Binding-site contacts:
Ligand atom O5 contacts residue TRP341 of chain 1.A at 3.1 Å.
Ligand atom C1 contacts residue TRP341 of chain 1.A at 3.6 Å (hydrophobic).
Ligand atom O5 contacts residue TYR342 of chain 1.A at 3.3 Å.
Ligand atom O4 contacts residue GLU45 of chain 1.A at 3.6 Å (salt-bridge).
Ligand atom C1 contacts residue ASP15 of chain 1.A at 3.5 Å.
Ligand atom O2 contacts residue GLU45 of chain 1.A at 2.5 Å (salt-bridge).
Ligand atom C2 contacts residue ASP66 of chain 1.A at 3.4 Å.
Ligand atom C3 contacts residue GLU45 of chain 1.A at 3.4 Å.
Ligand atom C1 contacts residue TYR156 of chain 1.A at 3.6 Å (hydrophobic).
Ligand atom O2 contacts residue ARG67 of chain 1.A at 2.8 Å (salt-bridge).
Ligand atom O3 contacts residue GLU45 of chain 1.A at 2.7 Å (salt-bridge).
Ligand atom O1 contacts residue LYS16 of chain 1.A at 3.2 Å (salt-bridge).
Ligand atom O6 contacts residue TYR156 of chain 1.A at 3.1 Å (h-bond).
Ligand atom O2 contacts residue GLU112 of chain 1.A at 2.6 Å (salt-bridge).
Ligand atom O3 contacts residue TYR342 of chain 1.A at 3.5 Å (h-bond).
Ligand atom C1 contacts residue GLU46 of chain 1.A at 3.1 Å.
Ligand atom C2 contacts residue GLU45 of chain 1.A at 3.4 Å.
Ligand atom O3 contacts residue ARG67 of chain 1.A at 2.9 Å (salt-bridge).
Ligand atom C3 contacts residue ASP66 of chain 1.A at 3.5 Å.
Ligand atom O6 contacts residue GLU154 of chain 1.A at 2.6 Å (salt-bridge).
Ligand atom O1 contacts residue ASP15 of chain 1.A at 2.8 Å (salt-bridge).
Ligand atom O5 contacts residue GLU46 of chain 1.A at 3.0 Å (salt-bridge).
Ligand atom C6 contacts residue ARG345 of chain 1.A at 3.6 Å.
Ligand atom O2 contacts residue TRP63 of chain 1.A at 3.6 Å (h-bond).
Ligand atom O5 contacts residue TYR156 of chain 1.A at 3.2 Å.
Ligand atom O2 contacts residue LYS16 of chain 1.A at 2.9 Å (salt-bridge).
Ligand atom C6 contacts residue GLU154 of chain 1.A at 3.4 Å.
Ligand atom O3 contacts residue ASP66 of chain 1.A at 2.6 Å (salt-bridge).
Ligand atom C2 contacts residue TRP231 of chain 1.A at 3.7 Å (hydrophobic).
Ligand atom O3 contacts residue GLU46 of chain 1.A at 3.5 Å (salt-bridge).
Ligand atom C1 contacts residue GLU45 of chain 1.A at 3.4 Å.
Ligand atom O3 contacts residue ALA64 of chain 1.A at 3.4 Å.
Ligand atom O6 contacts residue PRO155 of chain 1.A at 3.4 Å.
Ligand atom O6 contacts residue ARG345 of chain 1.A at 3.2 Å.
Ligand atom C1 contacts residue TRP231 of chain 1.A at 3.6 Å (hydrophobic).
Ligand atom O2 contacts residue ASP66 of chain 1.A at 2.9 Å (salt-bridge).
Ligand atom C2 contacts residue GLU112 of chain 1.A at 3.6 Å.
Ligand atom O3 contacts residue TRP63 of chain 1.A at 3.1 Å (h-bond).
Ligand atom O2 contacts residue ALA64 of chain 1.A at 3.3 Å.
Ligand atom O3 contacts residue LYS43 of chain 1.A at 3.0 Å (salt-bridge).

Sequence of chain 1.A:
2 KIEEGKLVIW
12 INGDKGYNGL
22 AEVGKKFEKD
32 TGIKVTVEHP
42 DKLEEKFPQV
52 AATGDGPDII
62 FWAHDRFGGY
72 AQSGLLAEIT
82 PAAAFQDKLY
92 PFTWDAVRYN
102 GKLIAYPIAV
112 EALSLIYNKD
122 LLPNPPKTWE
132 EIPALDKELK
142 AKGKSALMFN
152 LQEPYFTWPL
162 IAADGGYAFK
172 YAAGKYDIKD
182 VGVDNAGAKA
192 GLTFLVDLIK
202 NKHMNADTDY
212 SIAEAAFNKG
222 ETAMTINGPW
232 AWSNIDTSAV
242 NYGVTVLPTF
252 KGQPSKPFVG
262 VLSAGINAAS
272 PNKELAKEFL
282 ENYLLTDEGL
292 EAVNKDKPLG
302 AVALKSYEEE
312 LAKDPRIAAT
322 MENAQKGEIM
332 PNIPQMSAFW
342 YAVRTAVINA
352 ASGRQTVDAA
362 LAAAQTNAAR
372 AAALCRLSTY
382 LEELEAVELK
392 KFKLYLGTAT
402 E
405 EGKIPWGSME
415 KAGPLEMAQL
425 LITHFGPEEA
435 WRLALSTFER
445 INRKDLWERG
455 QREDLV

A small-molecule ligand and the protein it binds are described below.
Small molecule (SMILES): OC[C@H]1O[C@H](O[C@H]2[C@H](O)[C@@H](O)[C@@H](O[C@H]3[C@H](O)[C@@H](O)[C@@H](O[C@H]4[C@H](O)[C@@H](O)[C@@H](O)O[C@@H]4CO)O[C@@H]3CO)O[C@@H]2CO)[C@H](O)[C@@H](O)[C@@H]1O